The protein below binds the small molecule below.
Small molecule (SMILES): CC(C)[C@H](NC(=O)[C@H](CCCN=C(N)N)NC(=O)[C@@H](N)CCC(=O)O)C(=O)N[C@H](C=O)CCCCN

Sequence of chain 13.B:
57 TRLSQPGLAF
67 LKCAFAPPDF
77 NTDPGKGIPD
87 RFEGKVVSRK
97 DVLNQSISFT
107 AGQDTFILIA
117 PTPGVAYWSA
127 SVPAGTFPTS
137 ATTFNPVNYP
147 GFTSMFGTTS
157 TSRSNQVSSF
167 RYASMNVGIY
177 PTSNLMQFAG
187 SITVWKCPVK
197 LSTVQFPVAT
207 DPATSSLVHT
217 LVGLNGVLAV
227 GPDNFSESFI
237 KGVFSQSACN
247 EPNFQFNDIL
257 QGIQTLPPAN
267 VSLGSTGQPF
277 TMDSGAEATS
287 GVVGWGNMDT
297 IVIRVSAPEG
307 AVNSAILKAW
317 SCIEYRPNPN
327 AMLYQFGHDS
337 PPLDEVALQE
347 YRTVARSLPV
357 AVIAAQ

Binding-site contacts:
Ligand atom CG2 contacts residue PHE76 of chain 13.B at 3.8 Å (hydrophobic).